Sequence of chain 1.E:
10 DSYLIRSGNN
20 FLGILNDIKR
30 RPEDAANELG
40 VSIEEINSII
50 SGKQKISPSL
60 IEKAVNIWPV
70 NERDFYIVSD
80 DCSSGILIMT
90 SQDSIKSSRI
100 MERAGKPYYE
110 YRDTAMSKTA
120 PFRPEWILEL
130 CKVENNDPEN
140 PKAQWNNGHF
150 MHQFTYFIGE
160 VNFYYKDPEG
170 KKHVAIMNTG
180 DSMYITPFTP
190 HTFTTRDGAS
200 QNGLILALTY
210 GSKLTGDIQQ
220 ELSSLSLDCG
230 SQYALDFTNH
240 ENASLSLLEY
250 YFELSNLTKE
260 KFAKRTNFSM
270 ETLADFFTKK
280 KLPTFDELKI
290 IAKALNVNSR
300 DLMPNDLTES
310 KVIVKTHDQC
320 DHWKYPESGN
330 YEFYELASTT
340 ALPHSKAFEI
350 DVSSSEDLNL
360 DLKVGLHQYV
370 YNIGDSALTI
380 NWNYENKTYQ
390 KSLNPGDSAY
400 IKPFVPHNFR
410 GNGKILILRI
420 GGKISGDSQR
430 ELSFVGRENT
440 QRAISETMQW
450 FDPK

Binding-site contacts:
Ligand atom CB contacts residue GLN152 of chain 1.F at 3.9 Å.
Ligand atom O4 contacts residue ALA206 of chain 1.F at 4.1 Å.
Ligand atom CB contacts residue ILE126 of chain 1.F at 3.6 Å (hydrophobic).
Ligand atom P contacts residue TRP449 of chain 1.E at 3.8 Å.
Ligand atom O4 contacts residue HIS148 of chain 1.F at 4.1 Å.
Ligand atom O4 contacts residue GLN152 of chain 1.F at 2.8 Å (h-bond).
Ligand atom O1 contacts residue LYS28 of chain 1.E at 2.9 Å (salt-bridge).
Ligand atom O1 contacts residue HIS190 of chain 1.F at 3.2 Å (h-bond).
Ligand atom CB contacts residue ILE204 of chain 1.F at 4.2 Å (hydrophobic).
Ligand atom O1 contacts residue TRP449 of chain 1.E at 3.8 Å.
Ligand atom O3 contacts residue TRP449 of chain 1.E at 3.5 Å (h-bond).
Ligand atom CB contacts residue FE1 of chain 1.X at 3.2 Å.
Ligand atom P contacts residue ARG102 of chain 1.F at 4.2 Å.
Ligand atom P contacts residue ASN145 of chain 1.F at 3.6 Å.
Ligand atom O3 contacts residue ASN145 of chain 1.F at 3.0 Å (h-bond).
Ligand atom O4 contacts residue ILE126 of chain 1.F at 4.3 Å.
Ligand atom CA contacts residue PHE192 of chain 1.F at 3.7 Å (hydrophobic).
Ligand atom O3 contacts residue TYR108 of chain 1.F at 4.0 Å.
Ligand atom P contacts residue LYS28 of chain 1.E at 3.6 Å.
Ligand atom O2 contacts residue FE1 of chain 1.X at 4.2 Å.
Ligand atom O2 contacts residue TRP449 of chain 1.E at 3.2 Å (h-bond).
Ligand atom CA contacts residue HIS190 of chain 1.F at 3.8 Å.
Ligand atom CB contacts residue HIS190 of chain 1.F at 4.1 Å.
Ligand atom O2 contacts residue LYS28 of chain 1.E at 3.0 Å (salt-bridge).
Ligand atom CA contacts residue FE1 of chain 1.X at 3.3 Å.
Ligand atom CA contacts residue TYR108 of chain 1.F at 3.9 Å (hydrophobic).
Ligand atom O4 contacts residue HIS190 of chain 1.F at 3.3 Å (h-bond).
Ligand atom O3 contacts residue TYR110 of chain 1.F at 4.0 Å.
Ligand atom O1 contacts residue FE1 of chain 1.X at 2.1 Å.
Ligand atom O4 contacts residue LYS28 of chain 1.E at 4.3 Å.
Ligand atom CB contacts residue PHE192 of chain 1.F at 3.6 Å (hydrophobic).
Ligand atom O1 contacts residue HIS148 of chain 1.F at 3.1 Å.
Ligand atom O3 contacts residue ARG102 of chain 1.F at 2.8 Å (salt-bridge).
Ligand atom O4 contacts residue PHE192 of chain 1.F at 3.9 Å.
Ligand atom P contacts residue HIS190 of chain 1.F at 4.0 Å.
Ligand atom P contacts residue FE1 of chain 1.X at 3.2 Å.
Ligand atom O4 contacts residue FE1 of chain 1.X at 2.1 Å.
Ligand atom O1 contacts residue ASN145 of chain 1.F at 3.1 Å (h-bond).
Ligand atom P contacts residue TYR110 of chain 1.F at 3.9 Å.
Ligand atom O2 contacts residue TYR110 of chain 1.F at 2.6 Å (h-bond).

Sequence of chain 1.F:
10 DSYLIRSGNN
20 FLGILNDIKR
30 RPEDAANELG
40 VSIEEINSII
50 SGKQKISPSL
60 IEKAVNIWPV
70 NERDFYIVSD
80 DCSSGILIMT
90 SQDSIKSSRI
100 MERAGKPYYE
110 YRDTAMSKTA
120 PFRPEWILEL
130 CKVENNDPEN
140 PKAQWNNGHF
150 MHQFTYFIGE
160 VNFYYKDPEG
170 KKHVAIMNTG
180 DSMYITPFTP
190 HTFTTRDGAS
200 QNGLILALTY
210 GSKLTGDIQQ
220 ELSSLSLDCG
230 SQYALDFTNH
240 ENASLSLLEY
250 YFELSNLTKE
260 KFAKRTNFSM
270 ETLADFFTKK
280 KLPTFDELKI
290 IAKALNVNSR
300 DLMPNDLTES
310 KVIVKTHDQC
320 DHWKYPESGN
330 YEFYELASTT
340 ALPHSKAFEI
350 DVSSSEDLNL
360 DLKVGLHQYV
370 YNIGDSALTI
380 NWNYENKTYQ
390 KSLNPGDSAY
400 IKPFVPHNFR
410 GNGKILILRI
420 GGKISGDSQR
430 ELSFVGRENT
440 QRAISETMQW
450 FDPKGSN

A small-molecule ligand and the protein it binds are described below.
Small molecule (SMILES): O=P(O)(O)CCO